Sequence of chain 1.A:
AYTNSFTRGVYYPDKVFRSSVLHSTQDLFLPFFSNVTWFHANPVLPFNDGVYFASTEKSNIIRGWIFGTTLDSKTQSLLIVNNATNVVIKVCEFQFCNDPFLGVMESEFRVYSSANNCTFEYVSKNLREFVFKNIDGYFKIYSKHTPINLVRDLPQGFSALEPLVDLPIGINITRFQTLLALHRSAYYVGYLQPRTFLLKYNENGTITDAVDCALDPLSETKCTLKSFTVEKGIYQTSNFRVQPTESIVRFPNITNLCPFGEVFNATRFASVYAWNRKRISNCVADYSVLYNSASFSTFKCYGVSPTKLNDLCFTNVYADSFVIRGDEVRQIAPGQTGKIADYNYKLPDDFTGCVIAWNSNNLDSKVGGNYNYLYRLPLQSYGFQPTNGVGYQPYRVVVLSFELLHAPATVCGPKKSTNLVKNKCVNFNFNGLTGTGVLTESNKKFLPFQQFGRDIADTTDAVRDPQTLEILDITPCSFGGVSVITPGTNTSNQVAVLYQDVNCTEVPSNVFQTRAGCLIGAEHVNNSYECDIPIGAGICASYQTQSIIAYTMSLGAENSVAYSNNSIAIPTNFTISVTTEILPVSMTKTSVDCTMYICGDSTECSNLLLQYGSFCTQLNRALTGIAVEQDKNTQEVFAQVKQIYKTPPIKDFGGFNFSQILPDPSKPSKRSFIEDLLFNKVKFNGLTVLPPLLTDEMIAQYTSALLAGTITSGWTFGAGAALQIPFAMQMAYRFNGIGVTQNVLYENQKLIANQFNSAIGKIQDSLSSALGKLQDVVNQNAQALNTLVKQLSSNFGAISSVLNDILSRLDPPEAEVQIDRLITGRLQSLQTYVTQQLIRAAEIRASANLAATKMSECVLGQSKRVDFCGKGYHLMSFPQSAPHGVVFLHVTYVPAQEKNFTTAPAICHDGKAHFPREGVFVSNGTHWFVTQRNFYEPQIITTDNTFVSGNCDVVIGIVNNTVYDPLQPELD

Binding-site contacts:
Ligand atom C7 contacts residue ASN122 of chain 1.A at 4.0 Å.
Ligand atom C5 contacts residue VAL127 of chain 1.A at 3.6 Å (hydrophobic).
Ligand atom O5 contacts residue VAL127 of chain 1.A at 3.9 Å.
Ligand atom C7 contacts residue THR124 of chain 1.A at 3.9 Å.
Ligand atom C4 contacts residue ASN122 of chain 1.A at 4.3 Å.
Ligand atom C3 contacts residue ASN122 of chain 1.A at 3.8 Å.
Ligand atom C8 contacts residue THR124 of chain 1.A at 3.5 Å.
Ligand atom C2 contacts residue THR124 of chain 1.A at 4.3 Å.
Ligand atom C1 contacts residue VAL127 of chain 1.A at 4.4 Å (hydrophobic).
Ligand atom O4 contacts residue VAL171 of chain 1.A at 4.3 Å.
Ligand atom C5 contacts residue ASN122 of chain 1.A at 3.7 Å.
Ligand atom O5 contacts residue ASN122 of chain 1.A at 2.4 Å (h-bond).
Ligand atom O6 contacts residue VAL127 of chain 1.A at 4.2 Å.
Ligand atom C1 contacts residue ASN122 of chain 1.A at 1.4 Å.
Ligand atom C1 contacts residue THR124 of chain 1.A at 4.0 Å.
Ligand atom C6 contacts residue VAL127 of chain 1.A at 3.8 Å (hydrophobic).
Ligand atom N2 contacts residue THR124 of chain 1.A at 3.3 Å.
Ligand atom C2 contacts residue ASN122 of chain 1.A at 2.5 Å.
Ligand atom N2 contacts residue ASN122 of chain 1.A at 2.9 Å (h-bond).

This small molecule binds to this protein.
Small molecule (SMILES): CC(=O)N[C@@H]1[C@@H](O)[C@H](O)[C@@H](CO)O[C@H]1O